Binding-site contacts:
Ligand atom C1 contacts residue ALA75 of chain 1.E at 4.1 Å (hydrophobic).
Ligand atom C6 contacts residue PHE161 of chain 1.E at 3.2 Å (hydrophobic).
Ligand atom C4A contacts residue LEU73 of chain 1.E at 4.1 Å (hydrophobic).
Ligand atom C1 contacts residue ARG197 of chain 1.E at 3.5 Å.
Ligand atom N6 contacts residue ASN246 of chain 1.E at 4.1 Å.
Ligand atom O5 contacts residue PHE293 of chain 1.E at 4.1 Å.
Ligand atom C5 contacts residue PHE161 of chain 1.E at 3.9 Å (hydrophobic).
Ligand atom O5 contacts residue ARG197 of chain 1.E at 3.4 Å (salt-bridge).
Ligand atom O6A contacts residue ARG197 of chain 1.E at 3.3 Å (salt-bridge).
Ligand atom C3A contacts residue TRP220 of chain 1.E at 4.1 Å (hydrophobic).
Ligand atom C4A contacts residue TRP220 of chain 1.E at 4.2 Å (hydrophobic).
Ligand atom C4 contacts residue LEU296 of chain 1.E at 4.1 Å (hydrophobic).
Ligand atom C3A contacts residue PRO76 of chain 1.E at 4.0 Å (hydrophobic).
Ligand atom O3 contacts residue ASN125 of chain 1.E at 3.8 Å.
Ligand atom N6 contacts residue ARG197 of chain 1.E at 4.2 Å.
Ligand atom C1A contacts residue ALA75 of chain 1.E at 3.7 Å (hydrophobic).
Ligand atom C6 contacts residue PHE293 of chain 1.E at 3.2 Å (hydrophobic).
Ligand atom C6A contacts residue ALA75 of chain 1.E at 3.9 Å (hydrophobic).
Ligand atom O6B contacts residue ASN246 of chain 1.E at 3.4 Å.
Ligand atom O6A contacts residue GLN291 of chain 1.E at 3.9 Å.
Ligand atom O4 contacts residue ILE79 of chain 1.E at 2.9 Å.
Ligand atom O5 contacts residue ALA75 of chain 1.E at 4.2 Å.
Ligand atom O1 contacts residue ARG197 of chain 1.E at 4.1 Å.
Ligand atom C5 contacts residue GLN291 of chain 1.E at 3.9 Å.
Ligand atom O6A contacts residue ASP274 of chain 1.E at 2.9 Å (salt-bridge).
Ligand atom O4 contacts residue LEU296 of chain 1.E at 3.7 Å.
Ligand atom O5 contacts residue GLN291 of chain 1.E at 3.5 Å (h-bond).
Ligand atom N6 contacts residue ASP274 of chain 1.E at 3.0 Å (salt-bridge).
Ligand atom O6B contacts residue ASP274 of chain 1.E at 2.2 Å (salt-bridge).
Ligand atom C5 contacts residue ARG197 of chain 1.E at 4.2 Å.
Ligand atom O3 contacts residue ASP149 of chain 1.E at 4.1 Å.
Ligand atom N6 contacts residue TRP220 of chain 1.E at 4.2 Å.
Ligand atom O3 contacts residue LEU148 of chain 1.E at 3.3 Å (h-bond).
Ligand atom C6 contacts residue GLN291 of chain 1.E at 4.0 Å.
Ligand atom C3A contacts residue LEU73 of chain 1.E at 4.2 Å (hydrophobic).
Ligand atom C2A contacts residue ALA75 of chain 1.E at 4.2 Å (hydrophobic).
Ligand atom O1 contacts residue ALA75 of chain 1.E at 3.2 Å.
Ligand atom C3 contacts residue LEU148 of chain 1.E at 4.2 Å (hydrophobic).
Ligand atom C4 contacts residue ILE79 of chain 1.E at 4.2 Å (hydrophobic).
Ligand atom C6A contacts residue ASP274 of chain 1.E at 4.1 Å.

This protein binds this small molecule.
Small molecule (SMILES): C[C@H]1O[C@@H](Oc2ccccc2[N+](=O)[O-])[C@H](O)[C@@H](O)[C@H]1O

Sequence of chain 1.E:
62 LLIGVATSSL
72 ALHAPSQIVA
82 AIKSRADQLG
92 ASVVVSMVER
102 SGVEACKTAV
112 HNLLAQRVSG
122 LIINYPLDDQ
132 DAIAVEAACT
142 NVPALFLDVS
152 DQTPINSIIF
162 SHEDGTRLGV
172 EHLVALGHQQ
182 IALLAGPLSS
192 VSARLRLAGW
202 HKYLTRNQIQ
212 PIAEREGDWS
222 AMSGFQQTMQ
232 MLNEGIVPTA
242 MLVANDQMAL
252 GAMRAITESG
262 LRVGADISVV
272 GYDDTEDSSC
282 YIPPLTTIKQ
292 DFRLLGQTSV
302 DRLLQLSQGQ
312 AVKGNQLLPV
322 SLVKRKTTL